Binding-site contacts:
Ligand atom C6 contacts residue ALA709 of chain 1.A at 3.9 Å (hydrophobic).
Ligand atom C5 contacts residue ALA709 of chain 1.A at 4.2 Å (hydrophobic).
Ligand atom O3 contacts residue ASN1077 of chain 1.A at 3.0 Å (h-bond).
Ligand atom O5 contacts residue ASN1077 of chain 1.A at 2.4 Å (h-bond).
Ligand atom C1 contacts residue ASN1077 of chain 1.A at 1.4 Å.
Ligand atom C1 contacts residue GLN898 of chain 1.B at 4.3 Å.
Ligand atom N2 contacts residue ASN1077 of chain 1.A at 3.8 Å.
Ligand atom C2 contacts residue ASN1077 of chain 1.A at 2.5 Å.
Ligand atom C6 contacts residue ASN1077 of chain 1.A at 4.3 Å.
Ligand atom C4 contacts residue ASN1077 of chain 1.A at 3.1 Å.
Ligand atom C8 contacts residue ALA709 of chain 1.A at 4.1 Å (hydrophobic).
Ligand atom C7 contacts residue ASN1077 of chain 1.A at 4.4 Å.
Ligand atom C3 contacts residue ASN1077 of chain 1.A at 3.0 Å.
Ligand atom C5 contacts residue ASN1077 of chain 1.A at 3.3 Å.
Ligand atom C8 contacts residue ASN1077 of chain 1.A at 4.3 Å.
Ligand atom O5 contacts residue ALA709 of chain 1.A at 3.6 Å.

Sequence of chain 1.A:
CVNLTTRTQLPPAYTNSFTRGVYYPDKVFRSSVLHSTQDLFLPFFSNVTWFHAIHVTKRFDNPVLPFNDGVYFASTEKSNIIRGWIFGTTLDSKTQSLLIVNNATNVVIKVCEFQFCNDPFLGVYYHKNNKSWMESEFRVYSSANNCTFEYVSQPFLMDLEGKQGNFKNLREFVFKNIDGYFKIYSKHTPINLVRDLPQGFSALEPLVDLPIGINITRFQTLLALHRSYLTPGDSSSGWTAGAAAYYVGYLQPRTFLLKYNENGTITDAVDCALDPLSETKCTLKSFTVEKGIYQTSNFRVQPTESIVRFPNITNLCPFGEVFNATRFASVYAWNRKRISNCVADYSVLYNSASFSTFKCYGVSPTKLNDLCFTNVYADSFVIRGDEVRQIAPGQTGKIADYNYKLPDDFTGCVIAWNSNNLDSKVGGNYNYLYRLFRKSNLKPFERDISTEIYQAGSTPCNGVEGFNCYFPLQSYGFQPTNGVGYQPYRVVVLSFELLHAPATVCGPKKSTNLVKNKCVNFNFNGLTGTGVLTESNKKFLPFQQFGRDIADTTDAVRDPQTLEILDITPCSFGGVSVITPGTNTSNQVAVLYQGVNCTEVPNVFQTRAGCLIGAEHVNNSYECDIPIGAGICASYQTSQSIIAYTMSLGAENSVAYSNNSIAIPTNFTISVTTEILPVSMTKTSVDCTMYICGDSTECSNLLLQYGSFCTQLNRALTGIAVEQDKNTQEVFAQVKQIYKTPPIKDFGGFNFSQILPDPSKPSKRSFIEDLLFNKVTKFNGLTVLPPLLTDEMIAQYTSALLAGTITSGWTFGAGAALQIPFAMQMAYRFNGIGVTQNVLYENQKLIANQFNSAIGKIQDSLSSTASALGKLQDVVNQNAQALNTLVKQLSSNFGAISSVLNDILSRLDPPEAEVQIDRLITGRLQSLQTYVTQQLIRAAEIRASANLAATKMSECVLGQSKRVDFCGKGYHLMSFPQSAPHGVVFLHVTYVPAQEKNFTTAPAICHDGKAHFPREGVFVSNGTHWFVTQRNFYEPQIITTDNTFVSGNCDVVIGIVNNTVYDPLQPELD

The small molecule below binds the protein below.
Small molecule (SMILES): CC(=O)N[C@@H]1[C@@H](O)[C@H](O)[C@@H](CO)O[C@H]1O

Sequence of chain 1.B:
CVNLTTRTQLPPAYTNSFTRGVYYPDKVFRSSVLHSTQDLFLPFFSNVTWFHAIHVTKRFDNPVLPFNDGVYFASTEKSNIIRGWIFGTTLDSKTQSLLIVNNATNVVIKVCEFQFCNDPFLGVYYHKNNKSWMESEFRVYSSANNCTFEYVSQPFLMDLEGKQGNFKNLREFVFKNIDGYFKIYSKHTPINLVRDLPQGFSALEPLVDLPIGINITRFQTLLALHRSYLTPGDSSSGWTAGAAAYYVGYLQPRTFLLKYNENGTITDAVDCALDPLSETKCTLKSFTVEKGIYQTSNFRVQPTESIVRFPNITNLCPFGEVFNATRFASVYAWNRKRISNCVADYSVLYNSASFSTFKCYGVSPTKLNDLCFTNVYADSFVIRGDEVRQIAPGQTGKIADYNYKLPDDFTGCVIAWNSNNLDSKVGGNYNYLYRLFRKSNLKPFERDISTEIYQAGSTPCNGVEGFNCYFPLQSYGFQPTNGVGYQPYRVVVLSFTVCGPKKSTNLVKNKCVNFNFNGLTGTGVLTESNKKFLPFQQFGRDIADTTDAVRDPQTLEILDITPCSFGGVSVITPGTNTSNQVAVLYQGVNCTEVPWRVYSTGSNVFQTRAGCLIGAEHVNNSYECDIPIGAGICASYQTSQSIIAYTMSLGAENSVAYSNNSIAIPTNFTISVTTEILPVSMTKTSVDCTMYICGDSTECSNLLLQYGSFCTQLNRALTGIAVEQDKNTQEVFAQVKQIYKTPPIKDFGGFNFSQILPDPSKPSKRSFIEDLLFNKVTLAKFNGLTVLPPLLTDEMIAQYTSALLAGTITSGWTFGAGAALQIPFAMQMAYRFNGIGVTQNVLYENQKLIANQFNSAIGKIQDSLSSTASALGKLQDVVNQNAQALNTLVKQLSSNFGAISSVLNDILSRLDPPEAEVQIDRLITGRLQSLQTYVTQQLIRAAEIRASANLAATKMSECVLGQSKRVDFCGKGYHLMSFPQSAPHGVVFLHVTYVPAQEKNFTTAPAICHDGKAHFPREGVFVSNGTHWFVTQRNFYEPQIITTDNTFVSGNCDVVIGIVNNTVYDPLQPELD